A small-molecule ligand and the protein it binds are described below.
Small molecule (SMILES): COC(=O)c1ccc(O)cc1O

Binding-site contacts:
Ligand atom C3 contacts residue VAL152 of chain 1.B at 3.6 Å (hydrophobic).
Ligand atom O8 contacts residue VAL28 of chain 1.B at 3.3 Å.
Ligand atom O7 contacts residue ASP58 of chain 1.B at 2.7 Å (salt-bridge).
Ligand atom C3 contacts residue VAL28 of chain 1.B at 3.9 Å (hydrophobic).
Ligand atom O7 contacts residue GLN57 of chain 1.B at 3.9 Å.
Ligand atom C2 contacts residue VAL56 of chain 1.B at 4.3 Å (hydrophobic).
Ligand atom O8 contacts residue VAL105 of chain 1.B at 3.8 Å.
Ligand atom O7 contacts residue VAL56 of chain 1.B at 3.4 Å (h-bond).
Ligand atom O11 contacts residue ASN31 of chain 1.B at 3.6 Å.
Ligand atom O8 contacts residue VAL152 of chain 1.B at 3.3 Å.
Ligand atom C5 contacts residue ASP58 of chain 1.B at 3.9 Å.
Ligand atom O10 contacts residue ILE63 of chain 1.B at 3.5 Å.
Ligand atom C5 contacts residue THR150 of chain 1.B at 3.8 Å.
Ligand atom C6 contacts residue ALA32 of chain 1.B at 3.7 Å (hydrophobic).
Ligand atom C2 contacts residue VAL152 of chain 1.B at 3.8 Å (hydrophobic).
Ligand atom C12 contacts residue ILE79 of chain 1.B at 3.9 Å (hydrophobic).
Ligand atom O11 contacts residue VAL105 of chain 1.B at 3.4 Å.
Ligand atom C6 contacts residue GLU35 of chain 1.B at 3.8 Å.
Ligand atom C12 contacts residue ILE63 of chain 1.B at 4.1 Å (hydrophobic).
Ligand atom O7 contacts residue THR150 of chain 1.B at 3.1 Å (h-bond).
Ligand atom C2 contacts residue VAL28 of chain 1.B at 3.7 Å (hydrophobic).
Ligand atom O7 contacts residue ALA32 of chain 1.B at 3.3 Å.
Ligand atom C4 contacts residue THR150 of chain 1.B at 4.3 Å.
Ligand atom C3 contacts residue ASN31 of chain 1.B at 4.0 Å.
Ligand atom C9 contacts residue ASN31 of chain 1.B at 3.4 Å.
Ligand atom C5 contacts residue ALA32 of chain 1.B at 4.2 Å (hydrophobic).
Ligand atom C1 contacts residue VAL56 of chain 1.B at 4.2 Å (hydrophobic).
Ligand atom C1 contacts residue THR150 of chain 1.B at 3.9 Å.
Ligand atom C9 contacts residue ILE63 of chain 1.B at 3.9 Å (hydrophobic).
Ligand atom O8 contacts residue ASN31 of chain 1.B at 4.2 Å.
Ligand atom C6 contacts residue THR150 of chain 1.B at 3.6 Å.
Ligand atom C4 contacts residue ASN31 of chain 1.B at 3.6 Å.
Ligand atom C5 contacts residue GLU35 of chain 1.B at 3.7 Å.
Ligand atom C2 contacts residue ALA32 of chain 1.B at 4.1 Å (hydrophobic).
Ligand atom C1 contacts residue ALA32 of chain 1.B at 3.6 Å (hydrophobic).
Ligand atom O10 contacts residue ASN31 of chain 1.B at 3.8 Å.
Ligand atom C12 contacts residue ASN31 of chain 1.B at 3.4 Å.
Ligand atom C5 contacts residue ASN31 of chain 1.B at 4.1 Å.
Ligand atom C6 contacts residue ASP58 of chain 1.B at 2.6 Å.
Ligand atom C1 contacts residue ASP58 of chain 1.B at 3.1 Å.

Sequence of chain 1.B:
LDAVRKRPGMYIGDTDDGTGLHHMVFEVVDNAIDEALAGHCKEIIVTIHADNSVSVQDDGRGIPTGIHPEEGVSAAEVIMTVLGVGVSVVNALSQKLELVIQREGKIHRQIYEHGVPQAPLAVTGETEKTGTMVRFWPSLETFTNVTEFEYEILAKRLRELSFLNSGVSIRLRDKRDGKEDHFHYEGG